Binding-site contacts:
Ligand atom C4 contacts residue ASN751 of chain 1.D at 3.2 Å.
Ligand atom O3 contacts residue ASN749 of chain 1.D at 3.4 Å (h-bond).
Ligand atom O6 contacts residue ASN751 of chain 1.D at 4.5 Å.
Ligand atom C2 contacts residue ASN749 of chain 1.D at 3.7 Å.
Ligand atom C5 contacts residue ASN749 of chain 1.D at 4.3 Å.
Ligand atom C6 contacts residue ASN751 of chain 1.D at 3.2 Å.
Ligand atom C8 contacts residue ASN751 of chain 1.D at 4.3 Å.
Ligand atom O4 contacts residue ASN749 of chain 1.D at 4.2 Å.
Ligand atom C5 contacts residue ASN751 of chain 1.D at 3.4 Å.
Ligand atom O5 contacts residue ASN751 of chain 1.D at 2.6 Å (h-bond).
Ligand atom C3 contacts residue ASN749 of chain 1.D at 3.7 Å.
Ligand atom N2 contacts residue ASN751 of chain 1.D at 3.4 Å (h-bond).
Ligand atom N2 contacts residue NAG1 of chain 1.I at 3.9 Å.
Ligand atom O7 contacts residue ASN749 of chain 1.D at 4.0 Å.
Ligand atom O3 contacts residue ARG748 of chain 1.D at 3.2 Å (salt-bridge).
Ligand atom O5 contacts residue ASN749 of chain 1.D at 4.3 Å.
Ligand atom O7 contacts residue CYS750 of chain 1.D at 3.1 Å (h-bond).
Ligand atom O7 contacts residue ASN751 of chain 1.D at 4.4 Å.
Ligand atom O4 contacts residue ARG748 of chain 1.D at 3.5 Å (salt-bridge).
Ligand atom C2 contacts residue NAG1 of chain 1.I at 4.2 Å.
Ligand atom C1 contacts residue NAG1 of chain 1.I at 3.4 Å.
Ligand atom C4 contacts residue ARG748 of chain 1.D at 4.2 Å.
Ligand atom C4 contacts residue ASN749 of chain 1.D at 3.4 Å.
Ligand atom C1 contacts residue ASN751 of chain 1.D at 1.4 Å.
Ligand atom O3 contacts residue CYS750 of chain 1.D at 4.0 Å.
Ligand atom O4 contacts residue ASN751 of chain 1.D at 4.4 Å.
Ligand atom C8 contacts residue CYS750 of chain 1.D at 3.7 Å (hydrophobic).
Ligand atom C7 contacts residue CYS750 of chain 1.D at 4.3 Å (hydrophobic).
Ligand atom C3 contacts residue ARG748 of chain 1.D at 4.2 Å.
Ligand atom O6 contacts residue ASN749 of chain 1.D at 4.3 Å.
Ligand atom C3 contacts residue ASN751 of chain 1.D at 3.7 Å.
Ligand atom C7 contacts residue ASN751 of chain 1.D at 4.1 Å.
Ligand atom C2 contacts residue ASN751 of chain 1.D at 2.5 Å.
Ligand atom O5 contacts residue NAG1 of chain 1.I at 3.8 Å.

Sequence of chain 1.D:
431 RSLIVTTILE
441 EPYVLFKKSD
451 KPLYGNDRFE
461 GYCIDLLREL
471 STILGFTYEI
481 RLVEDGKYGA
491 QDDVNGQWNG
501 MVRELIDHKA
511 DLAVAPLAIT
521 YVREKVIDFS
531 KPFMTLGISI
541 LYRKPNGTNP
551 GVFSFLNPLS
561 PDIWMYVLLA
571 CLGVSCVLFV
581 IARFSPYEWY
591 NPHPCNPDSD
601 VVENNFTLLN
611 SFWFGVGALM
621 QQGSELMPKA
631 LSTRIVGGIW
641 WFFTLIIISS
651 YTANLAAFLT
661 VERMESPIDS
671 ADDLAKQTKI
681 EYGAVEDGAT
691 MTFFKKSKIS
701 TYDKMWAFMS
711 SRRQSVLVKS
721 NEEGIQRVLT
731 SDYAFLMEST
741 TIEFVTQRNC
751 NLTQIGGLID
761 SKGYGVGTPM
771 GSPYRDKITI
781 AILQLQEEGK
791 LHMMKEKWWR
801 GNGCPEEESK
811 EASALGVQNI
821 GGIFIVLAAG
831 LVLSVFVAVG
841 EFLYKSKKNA

This small molecule binds to this protein.
Small molecule (SMILES): CC(=O)N[C@H]1[C@H](O[C@H]2[C@H](O)[C@@H](NC(C)=O)CO[C@@H]2CO)O[C@H](CO)[C@@H](O)[C@@H]1O